Sequence of chain 1.B:
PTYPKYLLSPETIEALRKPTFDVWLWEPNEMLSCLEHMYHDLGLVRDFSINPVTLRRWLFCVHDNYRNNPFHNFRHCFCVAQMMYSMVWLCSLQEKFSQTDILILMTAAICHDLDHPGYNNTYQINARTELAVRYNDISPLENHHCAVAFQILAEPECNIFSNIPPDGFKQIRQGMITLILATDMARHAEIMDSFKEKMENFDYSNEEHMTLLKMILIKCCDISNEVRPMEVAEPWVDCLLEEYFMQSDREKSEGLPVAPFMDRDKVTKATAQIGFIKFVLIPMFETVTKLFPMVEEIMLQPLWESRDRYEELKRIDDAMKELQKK

Binding-site contacts:
Ligand atom C24 contacts residue PHE441 of chain 1.B at 3.9 Å (hydrophobic).
Ligand atom C29 contacts residue PHE456 of chain 1.B at 3.9 Å (hydrophobic).
Ligand atom N15 contacts residue GLN453 of chain 1.B at 2.6 Å (h-bond).
Ligand atom C16 contacts residue GLN453 of chain 1.B at 3.6 Å.
Ligand atom N18 contacts residue LEU420 of chain 1.B at 3.5 Å.
Ligand atom N15 contacts residue LEU420 of chain 1.B at 3.5 Å.
Ligand atom N18 contacts residue GLN453 of chain 1.B at 3.4 Å (h-bond).
Ligand atom C26 contacts residue PHE441 of chain 1.B at 3.8 Å (hydrophobic).
Ligand atom C29 contacts residue ALA452 of chain 1.B at 3.7 Å (hydrophobic).
Ligand atom C1 contacts residue TYR424 of chain 1.B at 3.8 Å (hydrophobic).
Ligand atom O17 contacts residue GLN453 of chain 1.B at 3.0 Å (h-bond).
Ligand atom C28 contacts residue PHE456 of chain 1.B at 3.8 Å (hydrophobic).
Ligand atom C19 contacts residue LEU420 of chain 1.B at 3.8 Å (hydrophobic).
Ligand atom C4 contacts residue ILE403 of chain 1.B at 4.0 Å (hydrophobic).
Ligand atom C10 contacts residue PHE456 of chain 1.B at 3.9 Å (hydrophobic).
Ligand atom C11 contacts residue LEU420 of chain 1.B at 3.9 Å (hydrophobic).
Ligand atom C14 contacts residue LEU420 of chain 1.B at 3.2 Å (hydrophobic).
Ligand atom N15 contacts residue PHE456 of chain 1.B at 3.6 Å.
Ligand atom O17 contacts residue PHE456 of chain 1.B at 3.8 Å.
Ligand atom C5 contacts residue TYR424 of chain 1.B at 3.9 Å (hydrophobic).
Ligand atom N9 contacts residue ILE403 of chain 1.B at 3.9 Å.
Ligand atom N13 contacts residue LEU420 of chain 1.B at 3.4 Å.
Ligand atom C19 contacts residue ALA452 of chain 1.B at 3.8 Å (hydrophobic).
Ligand atom C12 contacts residue PHE456 of chain 1.B at 3.5 Å (hydrophobic).
Ligand atom C27 contacts residue PHE456 of chain 1.B at 3.8 Å (hydrophobic).
Ligand atom N8 contacts residue PHE456 of chain 1.B at 3.9 Å.
Ligand atom C3 contacts residue LEU420 of chain 1.B at 4.0 Å (hydrophobic).
Ligand atom C16 contacts residue PHE456 of chain 1.B at 3.5 Å (hydrophobic).
Ligand atom C2 contacts residue TYR424 of chain 1.B at 3.8 Å (hydrophobic).
Ligand atom C20 contacts residue TYR424 of chain 1.B at 3.9 Å (hydrophobic).
Ligand atom C4 contacts residue MET365 of chain 1.B at 3.9 Å (hydrophobic).
Ligand atom C11 contacts residue PHE456 of chain 1.B at 3.6 Å (hydrophobic).
Ligand atom C20 contacts residue ALA452 of chain 1.B at 3.5 Å (hydrophobic).
Ligand atom C25 contacts residue PHE441 of chain 1.B at 3.7 Å (hydrophobic).
Ligand atom C19 contacts residue TYR424 of chain 1.B at 3.8 Å (hydrophobic).
Ligand atom C25 contacts residue TYR424 of chain 1.B at 3.6 Å (hydrophobic).
Ligand atom N18 contacts residue ALA452 of chain 1.B at 3.1 Å (h-bond).
Ligand atom C3 contacts residue TYR424 of chain 1.B at 3.9 Å (hydrophobic).
Ligand atom C14 contacts residue GLN453 of chain 1.B at 3.5 Å.
Ligand atom C1 contacts residue MET365 of chain 1.B at 3.7 Å (hydrophobic).

This small molecule binds to this protein.
Small molecule (SMILES): CC(Nc1nc2c(cnn2C2CCCC2)c(=O)[nH]1)c1ccc(Cl)cc1